Sequence of chain 1.A:
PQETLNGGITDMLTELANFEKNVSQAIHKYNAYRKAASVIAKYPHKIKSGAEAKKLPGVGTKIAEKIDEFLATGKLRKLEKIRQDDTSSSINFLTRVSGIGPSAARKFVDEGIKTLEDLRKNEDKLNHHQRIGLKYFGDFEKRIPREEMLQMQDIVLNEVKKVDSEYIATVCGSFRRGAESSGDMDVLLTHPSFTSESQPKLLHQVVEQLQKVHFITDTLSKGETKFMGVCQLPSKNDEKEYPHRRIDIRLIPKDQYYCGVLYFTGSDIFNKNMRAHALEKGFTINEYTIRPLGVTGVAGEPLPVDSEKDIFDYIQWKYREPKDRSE

A small-molecule ligand and the protein it binds are described below.
Small molecule (SMILES): Nc1ncnc2c1ncn2[C@H]1C[C@H](O)[C@@H](COP(=O)(O)OP(=O)(O)C(Cl)(Cl)P(=O)(O)O)O1

Binding-site contacts:
Ligand atom O1G contacts residue ASP190 of chain 1.A at 3.3 Å (salt-bridge).
Ligand atom C2 contacts residue ARG283 of chain 1.A at 3.7 Å.
Ligand atom O3' contacts residue GLY274 of chain 1.A at 3.0 Å (h-bond).
Ligand atom N3 contacts residue ASN279 of chain 1.A at 3.2 Å (h-bond).
Ligand atom O3G contacts residue SER188 of chain 1.A at 3.6 Å.
Ligand atom O1B contacts residue MG1 of chain 1.F at 2.3 Å.
Ligand atom C2' contacts residue ASN279 of chain 1.A at 3.7 Å.
Ligand atom O2B contacts residue ARG183 of chain 1.A at 2.7 Å (salt-bridge).
Ligand atom C1' contacts residue TYR271 of chain 1.A at 3.5 Å (hydrophobic).
Ligand atom O1G contacts residue MG1 of chain 1.F at 3.1 Å.
Ligand atom O2G contacts residue ARG149 of chain 1.A at 2.6 Å (salt-bridge).
Ligand atom PG contacts residue MG1 of chain 1.F at 3.3 Å.
Ligand atom C5' contacts residue ASP192 of chain 1.A at 3.1 Å.
Ligand atom O3G contacts residue SER180 of chain 1.A at 2.4 Å (h-bond).
Ligand atom CL1 contacts residue ARG183 of chain 1.A at 3.5 Å.
Ligand atom O1A contacts residue MG1 of chain 1.F at 3.0 Å.
Ligand atom O1A contacts residue ASP190 of chain 1.A at 2.9 Å (salt-bridge).
Ligand atom O3' contacts residue SER275 of chain 1.A at 3.6 Å.
Ligand atom C5 contacts residue ASP276 of chain 1.A at 3.5 Å.
Ligand atom N3 contacts residue TYR271 of chain 1.A at 3.6 Å.
Ligand atom O1B contacts residue ASP192 of chain 1.A at 3.3 Å (salt-bridge).
Ligand atom O1A contacts residue ASP192 of chain 1.A at 2.9 Å (salt-bridge).
Ligand atom O1B contacts residue GLY179 of chain 1.A at 3.4 Å.
Ligand atom PG contacts residue GLY189 of chain 1.A at 3.3 Å.
Ligand atom O2B contacts residue SER180 of chain 1.A at 3.7 Å.
Ligand atom PB contacts residue MG1 of chain 1.F at 3.6 Å.
Ligand atom O2G contacts residue GLY189 of chain 1.A at 3.0 Å (h-bond).
Ligand atom O3' contacts residue THR273 of chain 1.A at 3.7 Å.
Ligand atom C8 contacts residue ASP276 of chain 1.A at 3.6 Å.
Ligand atom O1B contacts residue SER180 of chain 1.A at 3.1 Å (h-bond).
Ligand atom O1A contacts residue NA1 of chain 1.I at 2.9 Å (h-bond).
Ligand atom O5' contacts residue NA1 of chain 1.I at 3.6 Å (h-bond).
Ligand atom O3G contacts residue MG1 of chain 1.F at 2.7 Å.
Ligand atom N7 contacts residue ASP276 of chain 1.A at 3.5 Å.
Ligand atom PA contacts residue NA1 of chain 1.I at 3.7 Å.
Ligand atom C2' contacts residue TYR271 of chain 1.A at 3.3 Å (hydrophobic).
Ligand atom PG contacts residue SER180 of chain 1.A at 3.6 Å.
Ligand atom O1G contacts residue GLY189 of chain 1.A at 3.3 Å (h-bond).
Ligand atom O3G contacts residue GLY189 of chain 1.A at 3.3 Å (h-bond).
Ligand atom O4' contacts residue PHE272 of chain 1.A at 3.7 Å.